Sequence of chain 1.C:
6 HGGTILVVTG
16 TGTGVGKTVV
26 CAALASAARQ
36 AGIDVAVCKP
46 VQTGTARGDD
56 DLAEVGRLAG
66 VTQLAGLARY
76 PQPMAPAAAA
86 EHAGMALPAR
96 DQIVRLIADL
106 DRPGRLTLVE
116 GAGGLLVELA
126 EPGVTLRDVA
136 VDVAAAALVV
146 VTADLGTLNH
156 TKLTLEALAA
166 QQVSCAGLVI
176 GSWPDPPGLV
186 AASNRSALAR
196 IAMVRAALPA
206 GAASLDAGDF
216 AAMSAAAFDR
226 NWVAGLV

Binding-site contacts:
Ligand atom C2 contacts residue ALA208 of chain 1.C at 3.7 Å (hydrophobic).
Ligand atom N4 contacts residue GLY176 of chain 1.C at 2.7 Å (h-bond).
Ligand atom O2B contacts residue LYS22 of chain 1.C at 3.4 Å.
Ligand atom O2B contacts residue THR23 of chain 1.C at 3.1 Å (h-bond).
Ligand atom O1B contacts residue GLY21 of chain 1.C at 3.1 Å (h-bond).
Ligand atom O2B contacts residue GLU115 of chain 1.C at 3.3 Å (salt-bridge).
Ligand atom PB contacts residue MG1 of chain 1.I at 3.6 Å.
Ligand atom O3A contacts residue VAL20 of chain 1.C at 3.8 Å.
Ligand atom O2 contacts residue ALA208 of chain 1.C at 3.1 Å (h-bond).
Ligand atom PA contacts residue GLY21 of chain 1.C at 3.7 Å.
Ligand atom C4 contacts residue GLY176 of chain 1.C at 3.4 Å.
Ligand atom PB contacts residue LYS22 of chain 1.C at 3.6 Å.
Ligand atom PB contacts residue GLY21 of chain 1.C at 3.7 Å.
Ligand atom C5 contacts residue SER177 of chain 1.C at 3.7 Å.
Ligand atom C2 contacts residue GLY206 of chain 1.C at 3.5 Å.
Ligand atom O1A contacts residue GLY21 of chain 1.C at 3.2 Å.
Ligand atom C4 contacts residue PRO204 of chain 1.C at 3.7 Å (hydrophobic).
Ligand atom C2 contacts residue ALA207 of chain 1.C at 3.5 Å (hydrophobic).
Ligand atom O3A contacts residue GLY19 of chain 1.C at 3.6 Å.
Ligand atom O2 contacts residue ALA207 of chain 1.C at 3.2 Å (h-bond).
Ligand atom PB contacts residue GLY19 of chain 1.C at 3.7 Å.
Ligand atom C5 contacts residue GLY176 of chain 1.C at 3.2 Å.
Ligand atom O1A contacts residue THR23 of chain 1.C at 3.1 Å (h-bond).
Ligand atom O1A contacts residue VAL24 of chain 1.C at 3.0 Å (h-bond).
Ligand atom N3 contacts residue GLY206 of chain 1.C at 3.1 Å (h-bond).
Ligand atom N4 contacts residue SER177 of chain 1.C at 3.8 Å.
Ligand atom C2' contacts residue VAL24 of chain 1.C at 3.8 Å (hydrophobic).
Ligand atom N3 contacts residue ALA207 of chain 1.C at 2.9 Å (h-bond).
Ligand atom O1A contacts residue LYS22 of chain 1.C at 3.6 Å.
Ligand atom N4 contacts residue PRO204 of chain 1.C at 2.9 Å (h-bond).
Ligand atom O3A contacts residue GLY21 of chain 1.C at 3.0 Å (h-bond).
Ligand atom O1B contacts residue VAL20 of chain 1.C at 3.1 Å (h-bond).
Ligand atom O2 contacts residue GLY206 of chain 1.C at 3.2 Å.
Ligand atom O1B contacts residue GLY19 of chain 1.C at 3.5 Å (h-bond).
Ligand atom O2B contacts residue MG1 of chain 1.I at 2.3 Å.
Ligand atom O3A contacts residue LYS22 of chain 1.C at 3.6 Å.
Ligand atom N3 contacts residue PRO204 of chain 1.C at 3.7 Å.
Ligand atom O3B contacts residue GLY19 of chain 1.C at 3.0 Å (h-bond).
Ligand atom O1B contacts residue LYS22 of chain 1.C at 3.0 Å (salt-bridge).
Ligand atom N4 contacts residue LEU203 of chain 1.C at 3.4 Å (h-bond).

A protein and the small-molecule ligand that binds it are described below.
Small molecule (SMILES): Nc1ccn([C@H]2C[C@H](O)[C@@H](CO[P](=O)(O)OP(=O)(O)O)O2)c(=O)n1